Sequence of chain 1.A:
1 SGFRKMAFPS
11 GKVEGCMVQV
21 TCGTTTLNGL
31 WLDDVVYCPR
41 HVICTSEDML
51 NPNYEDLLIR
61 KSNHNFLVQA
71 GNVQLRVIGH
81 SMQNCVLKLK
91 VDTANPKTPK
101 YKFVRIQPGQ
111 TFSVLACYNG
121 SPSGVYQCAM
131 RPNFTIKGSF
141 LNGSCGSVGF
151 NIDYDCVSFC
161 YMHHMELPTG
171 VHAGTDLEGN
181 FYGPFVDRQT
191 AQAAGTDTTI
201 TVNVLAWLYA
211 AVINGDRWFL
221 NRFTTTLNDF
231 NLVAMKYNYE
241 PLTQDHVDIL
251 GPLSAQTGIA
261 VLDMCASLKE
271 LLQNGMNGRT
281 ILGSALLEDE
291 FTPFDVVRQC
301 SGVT

The protein below binds the small molecule below.
Small molecule (SMILES): N#Cc1cccc(CC(=O)Nc2cccnc2)c1

Binding-site contacts:
Ligand atom N contacts residue ASP187 of chain 1.A at 2.9 Å.
Ligand atom C10 contacts residue GLU166 of chain 1.A at 3.7 Å.
Ligand atom C5 contacts residue MET165 of chain 1.A at 3.6 Å (hydrophobic).
Ligand atom N contacts residue HIS164 of chain 1.A at 3.6 Å.
Ligand atom C8 contacts residue MET165 of chain 1.A at 3.9 Å (hydrophobic).
Ligand atom C13 contacts residue CYS145 of chain 1.A at 3.8 Å (hydrophobic).
Ligand atom C12 contacts residue HIS163 of chain 1.A at 3.8 Å.
Ligand atom C13 contacts residue GLU166 of chain 1.A at 3.8 Å.
Ligand atom N contacts residue MET165 of chain 1.A at 3.9 Å.
Ligand atom C13 contacts residue HIS163 of chain 1.A at 3.3 Å.
Ligand atom C6 contacts residue MET165 of chain 1.A at 3.6 Å (hydrophobic).
Ligand atom C11 contacts residue PHE140 of chain 1.A at 3.6 Å (hydrophobic).
Ligand atom C11 contacts residue ASN142 of chain 1.A at 3.8 Å.
Ligand atom C7 contacts residue HIS164 of chain 1.A at 3.5 Å.
Ligand atom C12 contacts residue LEU141 of chain 1.A at 3.7 Å (hydrophobic).
Ligand atom C4 contacts residue ARG188 of chain 1.A at 3.8 Å.
Ligand atom O contacts residue MET165 of chain 1.A at 3.5 Å.
Ligand atom N1 contacts residue ASN142 of chain 1.A at 3.9 Å.
Ligand atom C7 contacts residue MET165 of chain 1.A at 3.5 Å (hydrophobic).
Ligand atom C4 contacts residue GLN189 of chain 1.A at 3.6 Å.
Ligand atom O contacts residue GLU166 of chain 1.A at 2.9 Å (salt-bridge).
Ligand atom C7 contacts residue HIS41 of chain 1.A at 3.4 Å.
Ligand atom C11 contacts residue GLU166 of chain 1.A at 3.4 Å.
Ligand atom C11 contacts residue LEU141 of chain 1.A at 3.6 Å (hydrophobic).
Ligand atom C3 contacts residue GLN189 of chain 1.A at 3.4 Å.
Ligand atom N2 contacts residue PHE140 of chain 1.A at 3.8 Å.
Ligand atom N contacts residue PHE181 of chain 1.A at 4.0 Å.
Ligand atom C7 contacts residue ASP187 of chain 1.A at 3.6 Å.
Ligand atom C6 contacts residue HIS164 of chain 1.A at 3.9 Å.
Ligand atom C12 contacts residue PHE140 of chain 1.A at 3.1 Å (hydrophobic).
Ligand atom C12 contacts residue GLU166 of chain 1.A at 3.5 Å.
Ligand atom C8 contacts residue HIS164 of chain 1.A at 3.3 Å.
Ligand atom C10 contacts residue ASN142 of chain 1.A at 3.4 Å.
Ligand atom N2 contacts residue HIS163 of chain 1.A at 2.7 Å (h-bond).
Ligand atom N contacts residue HIS41 of chain 1.A at 3.2 Å (h-bond).
Ligand atom N2 contacts residue GLU166 of chain 1.A at 3.6 Å.
Ligand atom C5 contacts residue ASP187 of chain 1.A at 4.0 Å.
Ligand atom C8 contacts residue HIS41 of chain 1.A at 3.8 Å.
Ligand atom N2 contacts residue SER144 of chain 1.A at 3.9 Å.
Ligand atom C5 contacts residue ARG188 of chain 1.A at 3.7 Å.

Sequence of chain 2.A:
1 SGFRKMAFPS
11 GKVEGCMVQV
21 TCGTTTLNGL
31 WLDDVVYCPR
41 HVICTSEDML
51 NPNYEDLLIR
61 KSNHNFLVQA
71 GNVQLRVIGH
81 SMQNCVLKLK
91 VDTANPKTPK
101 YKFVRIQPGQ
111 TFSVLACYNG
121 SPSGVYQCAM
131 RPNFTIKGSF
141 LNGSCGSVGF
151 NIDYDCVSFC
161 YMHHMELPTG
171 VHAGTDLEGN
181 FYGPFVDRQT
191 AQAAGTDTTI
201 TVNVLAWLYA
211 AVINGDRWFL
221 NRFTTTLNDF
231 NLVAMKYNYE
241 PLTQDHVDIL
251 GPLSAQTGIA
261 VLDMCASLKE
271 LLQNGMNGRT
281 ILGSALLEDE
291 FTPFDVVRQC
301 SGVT